Binding-site contacts:
Ligand atom C6 contacts residue LEU347 of chain 1.F at 3.6 Å (hydrophobic).
Ligand atom O6 contacts residue THR349 of chain 1.F at 3.2 Å (h-bond).
Ligand atom O4 contacts residue THR438 of chain 1.F at 3.5 Å (h-bond).
Ligand atom O4 contacts residue TYR437 of chain 1.F at 2.8 Å (h-bond).
Ligand atom O6P contacts residue ARG352 of chain 1.F at 3.8 Å.
Ligand atom O4P contacts residue SER353 of chain 1.F at 3.7 Å.
Ligand atom P2 contacts residue THR348 of chain 1.F at 3.5 Å.
Ligand atom P1 contacts residue ARG405 of chain 1.F at 3.7 Å.
Ligand atom O5P contacts residue THR348 of chain 1.F at 3.6 Å (h-bond).
Ligand atom O3P contacts residue ARG405 of chain 1.F at 2.9 Å (salt-bridge).
Ligand atom O2 contacts residue GLY430 of chain 1.F at 3.5 Å (h-bond).
Ligand atom O4P contacts residue GLY436 of chain 1.F at 2.9 Å (h-bond).
Ligand atom O1P contacts residue PRO433 of chain 1.F at 3.8 Å.
Ligand atom O5P contacts residue SER435 of chain 1.F at 2.9 Å (h-bond).
Ligand atom P2 contacts residue SER353 of chain 1.F at 3.6 Å.
Ligand atom O2P contacts residue ARG405 of chain 1.F at 2.5 Å (salt-bridge).
Ligand atom C6 contacts residue THR438 of chain 1.F at 3.4 Å.
Ligand atom C3 contacts residue ARG432 of chain 1.F at 3.4 Å.
Ligand atom P2 contacts residue THR349 of chain 1.F at 3.7 Å.
Ligand atom C4 contacts residue GLY434 of chain 1.F at 3.3 Å.
Ligand atom O5P contacts residue THR350 of chain 1.F at 2.7 Å (h-bond).
Ligand atom O3 contacts residue TRP398 of chain 1.F at 3.7 Å.
Ligand atom O4 contacts residue GLY436 of chain 1.F at 3.7 Å.
Ligand atom O1P contacts residue GLY434 of chain 1.F at 2.9 Å (h-bond).
Ligand atom O1 contacts residue GLY434 of chain 1.F at 3.7 Å.
Ligand atom O3 contacts residue ARG432 of chain 1.F at 2.8 Å (salt-bridge).
Ligand atom O4P contacts residue SER435 of chain 1.F at 3.7 Å.
Ligand atom O6P contacts residue THR348 of chain 1.F at 2.6 Å (h-bond).
Ligand atom O2 contacts residue LEU347 of chain 1.F at 3.5 Å.
Ligand atom P2 contacts residue SER435 of chain 1.F at 3.8 Å.
Ligand atom O4 contacts residue GLY434 of chain 1.F at 2.5 Å (h-bond).
Ligand atom C6 contacts residue SER353 of chain 1.F at 3.7 Å.
Ligand atom O5P contacts residue THR349 of chain 1.F at 3.3 Å (h-bond).
Ligand atom O6P contacts residue SER353 of chain 1.F at 2.6 Å (h-bond).
Ligand atom C3 contacts residue GLY434 of chain 1.F at 3.5 Å.
Ligand atom O6 contacts residue THR348 of chain 1.F at 3.6 Å.
Ligand atom O5 contacts residue LEU347 of chain 1.F at 3.7 Å.
Ligand atom O3P contacts residue TRP398 of chain 1.F at 2.7 Å (h-bond).
Ligand atom C5 contacts residue GLY434 of chain 1.F at 3.4 Å.
Ligand atom O3 contacts residue GLY430 of chain 1.F at 3.1 Å.

Sequence of chain 1.F:
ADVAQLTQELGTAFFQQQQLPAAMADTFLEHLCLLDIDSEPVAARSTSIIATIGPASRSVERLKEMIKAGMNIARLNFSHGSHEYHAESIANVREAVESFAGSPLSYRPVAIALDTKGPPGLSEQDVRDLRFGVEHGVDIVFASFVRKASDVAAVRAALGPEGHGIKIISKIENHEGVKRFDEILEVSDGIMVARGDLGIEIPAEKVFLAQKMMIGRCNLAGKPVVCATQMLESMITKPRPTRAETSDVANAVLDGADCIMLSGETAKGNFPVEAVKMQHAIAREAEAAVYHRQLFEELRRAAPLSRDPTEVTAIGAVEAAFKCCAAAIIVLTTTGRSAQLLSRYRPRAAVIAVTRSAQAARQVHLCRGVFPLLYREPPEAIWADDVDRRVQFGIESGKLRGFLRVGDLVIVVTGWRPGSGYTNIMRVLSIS

A protein and the small-molecule ligand that binds it are described below.
Small molecule (SMILES): O=P(O)(O)OC[C@H]1O[C@](O)(COP(=O)(O)O)[C@@H](O)[C@@H]1O